Sequence of chain 1.A:
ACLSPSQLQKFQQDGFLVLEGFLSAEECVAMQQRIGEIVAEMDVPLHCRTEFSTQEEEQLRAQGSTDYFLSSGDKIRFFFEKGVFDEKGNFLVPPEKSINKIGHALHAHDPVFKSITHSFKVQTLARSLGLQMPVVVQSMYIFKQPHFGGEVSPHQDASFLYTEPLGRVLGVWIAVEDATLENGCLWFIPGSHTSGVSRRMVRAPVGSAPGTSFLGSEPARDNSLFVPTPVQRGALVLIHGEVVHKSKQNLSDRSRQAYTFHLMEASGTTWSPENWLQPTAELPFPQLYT

This small molecule binds to this protein.
Small molecule (SMILES): O=C(O)CCC(=O)C(=O)O

Binding-site contacts:
Ligand atom O2 contacts residue HIS263 of chain 1.A at 3.9 Å.
Ligand atom C2 contacts residue FE21 of chain 1.C at 2.9 Å.
Ligand atom O4 contacts residue LYS145 of chain 1.A at 3.7 Å.
Ligand atom C5 contacts residue TRP174 of chain 1.A at 3.8 Å (hydrophobic).
Ligand atom O2 contacts residue HIS246 of chain 1.A at 3.1 Å (h-bond).
Ligand atom C5 contacts residue LEU187 of chain 1.A at 3.5 Å (hydrophobic).
Ligand atom O2 contacts residue ASP158 of chain 1.A at 3.1 Å (salt-bridge).
Ligand atom O3 contacts residue ARG257 of chain 1.A at 2.7 Å (salt-bridge).
Ligand atom C5 contacts residue SER248 of chain 1.A at 3.7 Å.
Ligand atom O4 contacts residue SER248 of chain 1.A at 2.5 Å (h-bond).
Ligand atom O3 contacts residue TRP174 of chain 1.A at 2.9 Å (h-bond).
Ligand atom O1 contacts residue FE21 of chain 1.C at 4.0 Å.
Ligand atom C5 contacts residue ILE143 of chain 1.A at 4.0 Å (hydrophobic).
Ligand atom O5 contacts residue FE21 of chain 1.C at 2.3 Å.
Ligand atom C4 contacts residue LEU187 of chain 1.A at 3.8 Å (hydrophobic).
Ligand atom C4 contacts residue SER248 of chain 1.A at 4.2 Å.
Ligand atom C1 contacts residue ASP158 of chain 1.A at 4.2 Å.
Ligand atom O1 contacts residue THR261 of chain 1.A at 3.6 Å.
Ligand atom O3 contacts residue LEU187 of chain 1.A at 3.9 Å.
Ligand atom C3 contacts residue ILE143 of chain 1.A at 3.5 Å (hydrophobic).
Ligand atom O1 contacts residue HIS263 of chain 1.A at 3.9 Å.
Ligand atom O1 contacts residue TRP174 of chain 1.A at 3.9 Å.
Ligand atom O2 contacts residue ILE240 of chain 1.A at 4.0 Å.
Ligand atom O4 contacts residue ARG257 of chain 1.A at 2.9 Å (salt-bridge).
Ligand atom C5 contacts residue VAL153 of chain 1.A at 4.2 Å (hydrophobic).
Ligand atom O2 contacts residue FE21 of chain 1.C at 2.0 Å.
Ligand atom O3 contacts residue ILE143 of chain 1.A at 3.5 Å.
Ligand atom C1 contacts residue HIS246 of chain 1.A at 3.8 Å.
Ligand atom C5 contacts residue ARG257 of chain 1.A at 3.5 Å.
Ligand atom O4 contacts residue LEU187 of chain 1.A at 3.5 Å.
Ligand atom C1 contacts residue FE21 of chain 1.C at 2.8 Å.
Ligand atom C1 contacts residue ILE240 of chain 1.A at 4.3 Å (hydrophobic).
Ligand atom O5 contacts residue HIS156 of chain 1.A at 3.2 Å (h-bond).
Ligand atom C2 contacts residue HIS246 of chain 1.A at 3.8 Å.
Ligand atom C2 contacts residue HIS156 of chain 1.A at 4.3 Å.
Ligand atom C3 contacts residue TRP174 of chain 1.A at 3.9 Å (hydrophobic).
Ligand atom O5 contacts residue HIS246 of chain 1.A at 3.1 Å (h-bond).
Ligand atom O4 contacts residue VAL153 of chain 1.A at 3.8 Å.
Ligand atom C4 contacts residue ILE143 of chain 1.A at 4.1 Å (hydrophobic).
Ligand atom C4 contacts residue VAL153 of chain 1.A at 4.0 Å (hydrophobic).